Binding-site contacts:
Ligand atom O13 contacts residue TYR105 of chain 2.B at 3.7 Å.
Ligand atom C3 contacts residue GLU142 of chain 2.B at 3.5 Å.
Ligand atom P1 contacts residue FE21 of chain 2.E at 3.4 Å.
Ligand atom P1 contacts residue ASN135 of chain 2.B at 4.4 Å.
Ligand atom O13 contacts residue FE21 of chain 2.E at 4.3 Å.
Ligand atom P1 contacts residue HIS138 of chain 2.B at 4.0 Å.
Ligand atom O15 contacts residue GLU142 of chain 2.B at 4.1 Å.
Ligand atom C2 contacts residue FE21 of chain 2.E at 3.7 Å.
Ligand atom C1 contacts residue LEU144 of chain 2.B at 3.8 Å (hydrophobic).
Ligand atom O6 contacts residue HIS180 of chain 2.B at 3.0 Å (h-bond).
Ligand atom C1 contacts residue ALA195 of chain 2.B at 3.9 Å (hydrophobic).
Ligand atom C2 contacts residue GLU142 of chain 2.B at 4.5 Å.
Ligand atom O14 contacts residue TYR105 of chain 2.B at 4.2 Å.
Ligand atom C1 contacts residue PHE182 of chain 2.B at 3.8 Å (hydrophobic).
Ligand atom C3 contacts residue HIS180 of chain 2.B at 4.2 Å.
Ligand atom O14 contacts residue FE21 of chain 2.E at 4.2 Å.
Ligand atom O6 contacts residue FE21 of chain 2.E at 2.0 Å.
Ligand atom C3 contacts residue PHE182 of chain 2.B at 3.9 Å (hydrophobic).
Ligand atom O6 contacts residue HIS138 of chain 2.B at 3.7 Å.
Ligand atom C1 contacts residue VAL122 of chain 2.B at 4.5 Å (hydrophobic).
Ligand atom O6 contacts residue GLU142 of chain 2.B at 2.7 Å (salt-bridge).
Ligand atom O13 contacts residue LYS23 of chain 2.A at 3.6 Å.
Ligand atom P1 contacts residue TYR105 of chain 2.B at 4.3 Å.
Ligand atom O15 contacts residue HIS180 of chain 2.B at 3.3 Å (h-bond).
Ligand atom C1 contacts residue GLU142 of chain 2.B at 3.2 Å.
Ligand atom O15 contacts residue ASN135 of chain 2.B at 3.7 Å.
Ligand atom O15 contacts residue HIS138 of chain 2.B at 2.7 Å.
Ligand atom C3 contacts residue FE21 of chain 2.E at 3.3 Å.
Ligand atom O15 contacts residue FE21 of chain 2.E at 2.1 Å.
Ligand atom C1 contacts residue FE21 of chain 2.E at 4.0 Å.
Ligand atom O6 contacts residue PHE182 of chain 2.B at 4.0 Å.
Ligand atom O13 contacts residue HIS138 of chain 2.B at 4.1 Å.
Ligand atom O14 contacts residue ASN135 of chain 2.B at 3.6 Å.
Ligand atom O6 contacts residue LEU144 of chain 2.B at 4.5 Å.
Ligand atom C2 contacts residue TYR105 of chain 2.B at 4.2 Å (hydrophobic).

Sequence of chain 2.A:
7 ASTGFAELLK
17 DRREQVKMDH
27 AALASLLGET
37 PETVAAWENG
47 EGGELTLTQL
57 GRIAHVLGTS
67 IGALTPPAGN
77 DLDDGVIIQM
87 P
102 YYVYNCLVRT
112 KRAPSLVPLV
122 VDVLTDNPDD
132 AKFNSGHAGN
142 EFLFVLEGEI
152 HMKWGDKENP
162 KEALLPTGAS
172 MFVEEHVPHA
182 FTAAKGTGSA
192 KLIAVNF

A protein and the small-molecule ligand that binds it are described below.
Small molecule (SMILES): C[C@H](O)CP(=O)(O)O

Sequence of chain 2.B:
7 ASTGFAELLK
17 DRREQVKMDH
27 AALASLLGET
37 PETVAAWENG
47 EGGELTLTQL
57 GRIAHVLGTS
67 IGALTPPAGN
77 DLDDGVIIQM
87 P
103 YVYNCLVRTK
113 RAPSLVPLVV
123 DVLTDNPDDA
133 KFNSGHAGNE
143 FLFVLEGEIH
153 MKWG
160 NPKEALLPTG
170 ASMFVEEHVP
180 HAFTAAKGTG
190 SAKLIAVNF